Binding-site contacts:
Ligand atom C7 contacts residue ALA18 of chain 4.P at 4.4 Å (hydrophobic).
Ligand atom N2 contacts residue ASN19 of chain 4.P at 4.0 Å.
Ligand atom C2 contacts residue ASN19 of chain 4.P at 3.6 Å.
Ligand atom O7 contacts residue ALA18 of chain 4.P at 4.3 Å.
Ligand atom C1 contacts residue ASN19 of chain 4.P at 2.3 Å.
Ligand atom O5 contacts residue ASN19 of chain 4.P at 2.9 Å (h-bond).
Ligand atom C5 contacts residue ASN19 of chain 4.P at 3.6 Å.
Ligand atom C8 contacts residue ALA18 of chain 4.P at 4.0 Å (hydrophobic).
Ligand atom C8 contacts residue TYR17 of chain 4.P at 3.4 Å (hydrophobic).
Ligand atom C7 contacts residue TYR17 of chain 4.P at 4.2 Å (hydrophobic).
Ligand atom C3 contacts residue ASN19 of chain 4.P at 4.4 Å.

Sequence of chain 4.P:
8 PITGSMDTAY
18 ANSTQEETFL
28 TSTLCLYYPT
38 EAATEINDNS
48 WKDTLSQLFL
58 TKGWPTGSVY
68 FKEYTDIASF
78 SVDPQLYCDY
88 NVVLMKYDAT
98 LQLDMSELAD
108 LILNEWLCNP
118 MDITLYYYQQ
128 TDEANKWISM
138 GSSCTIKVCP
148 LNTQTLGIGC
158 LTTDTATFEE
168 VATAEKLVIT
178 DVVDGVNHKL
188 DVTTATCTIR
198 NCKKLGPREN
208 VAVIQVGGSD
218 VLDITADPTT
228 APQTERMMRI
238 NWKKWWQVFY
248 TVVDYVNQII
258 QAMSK

A small-molecule ligand and the protein it binds are described below.
Small molecule (SMILES): CC(=O)N[C@H]1[C@H](O[C@H]2[C@H](O)[C@@H](NC(C)=O)CO[C@@H]2CO)O[C@H](CO)[C@@H](O)[C@@H]1O